Sequence of chain 1.Q:
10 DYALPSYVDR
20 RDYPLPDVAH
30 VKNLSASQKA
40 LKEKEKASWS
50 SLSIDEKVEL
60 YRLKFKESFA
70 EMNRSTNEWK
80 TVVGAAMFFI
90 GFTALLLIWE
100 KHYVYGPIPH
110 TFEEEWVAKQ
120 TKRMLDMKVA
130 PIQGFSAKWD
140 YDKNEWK

A small-molecule ligand and the protein it binds are described below.
Small molecule (SMILES): CCCCCCCCCCO[C@@H]1O[C@H](CO)[C@@H](O[C@H]2O[C@H](CO)[C@@H](O)[C@H](O)[C@H]2O)[C@H](O)[C@H]1O

Binding-site contacts:
Ligand atom O16 contacts residue TRP78 of chain 1.Q at 3.0 Å (h-bond).
Ligand atom O3 contacts residue ARG73 of chain 1.Q at 2.7 Å (salt-bridge).
Ligand atom C31 contacts residue ALA415 of chain 1.N at 4.0 Å (hydrophobic).
Ligand atom C9 contacts residue TRP334 of chain 1.N at 3.8 Å (hydrophobic).
Ligand atom C6 contacts residue GLU77 of chain 1.Q at 3.7 Å.
Ligand atom C1 contacts residue THR75 of chain 1.Q at 3.9 Å.
Ligand atom O2 contacts residue ILE332 of chain 1.N at 3.5 Å (h-bond).
Ligand atom O5 contacts residue GLU77 of chain 1.Q at 4.0 Å.
Ligand atom O6 contacts residue TRP334 of chain 1.N at 3.5 Å (h-bond).
Ligand atom C40 contacts residue PHE418 of chain 1.N at 3.8 Å (hydrophobic).
Ligand atom C6 contacts residue TRP78 of chain 1.Q at 3.7 Å (hydrophobic).
Ligand atom C1 contacts residue TRP78 of chain 1.Q at 3.7 Å (hydrophobic).
Ligand atom O1 contacts residue DMU1 of chain 1.UC at 4.0 Å.
Ligand atom O2 contacts residue TRP334 of chain 1.N at 3.6 Å.
Ligand atom C43 contacts residue PHE418 of chain 1.N at 3.7 Å (hydrophobic).
Ligand atom C57 contacts residue LYS411 of chain 1.N at 3.6 Å.
Ligand atom C57 contacts residue TRP334 of chain 1.N at 3.4 Å (hydrophobic).
Ligand atom O49 contacts residue THR75 of chain 1.Q at 3.0 Å (h-bond).
Ligand atom O61 contacts residue LYS411 of chain 1.N at 2.6 Å (salt-bridge).
Ligand atom O49 contacts residue TRP78 of chain 1.Q at 2.9 Å (h-bond).
Ligand atom C4 contacts residue GLU77 of chain 1.Q at 3.8 Å.
Ligand atom C5 contacts residue ARG73 of chain 1.Q at 3.7 Å.
Ligand atom O61 contacts residue TRP334 of chain 1.N at 2.8 Å (h-bond).
Ligand atom C18 contacts residue TRP78 of chain 1.Q at 3.8 Å (hydrophobic).
Ligand atom C3 contacts residue DMU1 of chain 1.UC at 4.0 Å.
Ligand atom C11 contacts residue TRP334 of chain 1.N at 3.5 Å (hydrophobic).
Ligand atom C43 contacts residue VAL419 of chain 1.N at 3.9 Å (hydrophobic).
Ligand atom C19 contacts residue TRP78 of chain 1.Q at 3.9 Å (hydrophobic).
Ligand atom C34 contacts residue ALA415 of chain 1.N at 4.0 Å (hydrophobic).
Ligand atom O6 contacts residue DMU1 of chain 1.UC at 3.3 Å.
Ligand atom C2 contacts residue THR75 of chain 1.Q at 3.3 Å.
Ligand atom O3 contacts residue SER74 of chain 1.Q at 3.6 Å.
Ligand atom O55 contacts residue THR75 of chain 1.Q at 3.0 Å (h-bond).
Ligand atom O55 contacts residue SER74 of chain 1.Q at 3.8 Å.
Ligand atom O61 contacts residue MET339 of chain 1.N at 3.8 Å.
Ligand atom C37 contacts residue ALA415 of chain 1.N at 3.9 Å (hydrophobic).
Ligand atom O49 contacts residue GLU77 of chain 1.Q at 3.4 Å (salt-bridge).
Ligand atom C22 contacts residue MET339 of chain 1.N at 3.8 Å (hydrophobic).
Ligand atom O16 contacts residue GLU77 of chain 1.Q at 3.7 Å.
Ligand atom C25 contacts residue DMU1 of chain 1.UC at 4.0 Å.

Sequence of chain 1.N:
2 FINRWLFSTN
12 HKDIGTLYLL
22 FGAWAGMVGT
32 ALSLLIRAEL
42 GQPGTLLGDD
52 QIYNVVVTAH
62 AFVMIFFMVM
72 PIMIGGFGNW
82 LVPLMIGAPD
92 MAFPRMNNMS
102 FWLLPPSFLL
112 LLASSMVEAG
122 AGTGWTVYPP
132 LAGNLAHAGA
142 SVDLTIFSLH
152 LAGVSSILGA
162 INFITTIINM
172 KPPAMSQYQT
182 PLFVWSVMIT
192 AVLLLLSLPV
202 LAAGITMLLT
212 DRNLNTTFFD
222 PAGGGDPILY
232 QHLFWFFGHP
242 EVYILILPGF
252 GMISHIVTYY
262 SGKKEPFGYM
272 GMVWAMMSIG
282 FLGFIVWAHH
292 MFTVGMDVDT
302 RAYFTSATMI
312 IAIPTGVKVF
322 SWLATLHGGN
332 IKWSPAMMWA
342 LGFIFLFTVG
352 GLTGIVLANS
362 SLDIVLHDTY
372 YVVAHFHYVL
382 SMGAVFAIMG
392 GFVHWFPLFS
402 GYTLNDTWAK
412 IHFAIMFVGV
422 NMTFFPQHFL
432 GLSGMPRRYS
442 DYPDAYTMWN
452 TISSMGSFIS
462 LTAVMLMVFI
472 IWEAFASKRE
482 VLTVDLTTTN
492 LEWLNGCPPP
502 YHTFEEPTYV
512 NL